This protein binds this small molecule.
Small molecule (SMILES): CC(=O)N[C@@H]1[C@@H](O)[C@H](O)[C@@H](CO)O[C@H]1O

Binding-site contacts:
Ligand atom C4 contacts residue ASN90 of chain 1.A at 4.4 Å.
Ligand atom C8 contacts residue GLU89 of chain 1.A at 3.7 Å.
Ligand atom O7 contacts residue GLY8 of chain 1.B at 3.4 Å (h-bond).
Ligand atom C2 contacts residue ASN90 of chain 1.A at 2.5 Å.
Ligand atom O7 contacts residue SER9 of chain 1.B at 3.8 Å.
Ligand atom C8 contacts residue SER9 of chain 1.B at 3.6 Å.
Ligand atom C8 contacts residue GLY8 of chain 1.B at 3.6 Å.
Ligand atom O5 contacts residue ASN90 of chain 1.A at 2.5 Å (h-bond).
Ligand atom C7 contacts residue SER9 of chain 1.B at 4.2 Å.
Ligand atom C5 contacts residue ASN90 of chain 1.A at 3.9 Å.
Ligand atom C3 contacts residue ASN90 of chain 1.A at 3.9 Å.
Ligand atom C7 contacts residue ASN90 of chain 1.A at 3.5 Å.
Ligand atom N2 contacts residue ASN90 of chain 1.A at 2.8 Å (h-bond).
Ligand atom N2 contacts residue GLU89 of chain 1.A at 3.9 Å.
Ligand atom C7 contacts residue GLU89 of chain 1.A at 4.4 Å.
Ligand atom O7 contacts residue ASN90 of chain 1.A at 3.9 Å.
Ligand atom C1 contacts residue ASN90 of chain 1.A at 1.5 Å.
Ligand atom C7 contacts residue GLY8 of chain 1.B at 3.8 Å.

Sequence of chain 1.A:
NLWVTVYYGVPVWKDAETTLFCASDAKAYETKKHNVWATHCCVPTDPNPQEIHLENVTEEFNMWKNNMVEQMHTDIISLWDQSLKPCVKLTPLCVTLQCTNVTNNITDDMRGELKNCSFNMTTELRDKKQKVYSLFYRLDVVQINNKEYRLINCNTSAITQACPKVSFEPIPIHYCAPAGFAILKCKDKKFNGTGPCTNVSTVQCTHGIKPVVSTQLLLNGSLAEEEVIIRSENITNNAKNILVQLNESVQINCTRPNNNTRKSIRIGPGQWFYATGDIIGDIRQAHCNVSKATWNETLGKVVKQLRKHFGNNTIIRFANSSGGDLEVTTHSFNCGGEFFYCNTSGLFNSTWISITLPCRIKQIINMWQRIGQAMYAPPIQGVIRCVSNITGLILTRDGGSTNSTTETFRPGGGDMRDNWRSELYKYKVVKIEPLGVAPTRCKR

Sequence of chain 1.B:
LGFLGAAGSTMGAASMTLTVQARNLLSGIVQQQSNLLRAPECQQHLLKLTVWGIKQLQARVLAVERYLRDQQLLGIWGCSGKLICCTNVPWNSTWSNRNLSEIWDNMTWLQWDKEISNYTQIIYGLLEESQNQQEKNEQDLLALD